A small-molecule ligand and the protein it binds are described below.
Small molecule (SMILES): O=C(C1=C(c2ccc(CCCOc3cc(F)ccc3Br)cc2)CCNC1)N(Cc1ccccc1Cl)C1CC1

Sequence of chain 1.A:
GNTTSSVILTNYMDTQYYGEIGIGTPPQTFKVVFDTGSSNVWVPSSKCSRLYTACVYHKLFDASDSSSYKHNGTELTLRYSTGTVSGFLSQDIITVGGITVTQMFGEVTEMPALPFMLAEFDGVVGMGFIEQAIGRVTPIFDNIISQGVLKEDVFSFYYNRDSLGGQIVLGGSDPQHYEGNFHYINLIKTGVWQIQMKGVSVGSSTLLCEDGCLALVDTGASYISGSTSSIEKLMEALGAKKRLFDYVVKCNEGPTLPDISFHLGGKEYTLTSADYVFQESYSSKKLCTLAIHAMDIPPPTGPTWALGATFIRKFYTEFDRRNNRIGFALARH

Binding-site contacts:
Ligand atom C38 contacts residue FMT1 of chain 1.D at 3.4 Å.
Ligand atom N27 contacts residue ASP38 of chain 1.A at 3.0 Å (salt-bridge).
Ligand atom F11 contacts residue ALA122 of chain 1.A at 3.0 Å.
Ligand atom C30 contacts residue ASP38 of chain 1.A at 3.6 Å.
Ligand atom BR1 contacts residue PRO47 of chain 1.A at 3.6 Å.
Ligand atom C16 contacts residue TYR83 of chain 1.A at 3.7 Å (hydrophobic).
Ligand atom C33 contacts residue PHE124 of chain 1.A at 3.7 Å (hydrophobic).
Ligand atom C4 contacts residue ASP125 of chain 1.A at 2.9 Å.
Ligand atom C13 contacts residue LEU81 of chain 1.A at 3.7 Å (hydrophobic).
Ligand atom C34 contacts residue GLY228 of chain 1.A at 3.2 Å.
Ligand atom C30 contacts residue GLY228 of chain 1.A at 3.6 Å.
Ligand atom C9 contacts residue PHE124 of chain 1.A at 3.6 Å (hydrophobic).
Ligand atom C24 contacts residue ASP38 of chain 1.A at 3.7 Å.
Ligand atom C24 contacts residue GLY40 of chain 1.A at 3.5 Å.
Ligand atom C37 contacts residue SER230 of chain 1.A at 3.5 Å.
Ligand atom C37 contacts residue GLY228 of chain 1.A at 3.4 Å.
Ligand atom C34 contacts residue FMT1 of chain 1.D at 3.2 Å.
Ligand atom CL35 contacts residue PHE119 of chain 1.A at 3.8 Å.
Ligand atom C21 contacts residue ASP38 of chain 1.A at 3.2 Å.
Ligand atom F11 contacts residue PHE119 of chain 1.A at 3.2 Å.
Ligand atom C12 contacts residue LEU81 of chain 1.A at 3.5 Å (hydrophobic).
Ligand atom F11 contacts residue PHE124 of chain 1.A at 3.3 Å.
Ligand atom C38 contacts residue THR18 of chain 1.A at 3.8 Å.
Ligand atom C6 contacts residue PHE119 of chain 1.A at 3.4 Å (hydrophobic).
Ligand atom C37 contacts residue FMT1 of chain 1.D at 2.6 Å.
Ligand atom C10 contacts residue TRP45 of chain 1.A at 3.5 Å (hydrophobic).
Ligand atom N27 contacts residue ASP226 of chain 1.A at 2.7 Å (salt-bridge).
Ligand atom C19 contacts residue ASP38 of chain 1.A at 3.5 Å.
Ligand atom C24 contacts residue ASP226 of chain 1.A at 3.3 Å.
Ligand atom C9 contacts residue PHE119 of chain 1.A at 3.6 Å (hydrophobic).
Ligand atom C23 contacts residue GLY228 of chain 1.A at 3.4 Å.
Ligand atom C38 contacts residue SER230 of chain 1.A at 3.6 Å.
Ligand atom C31 contacts residue PHE124 of chain 1.A at 3.6 Å (hydrophobic).
Ligand atom C17 contacts residue ASP38 of chain 1.A at 3.7 Å.
Ligand atom C23 contacts residue ASP226 of chain 1.A at 3.6 Å.
Ligand atom C2 contacts residue ASP125 of chain 1.A at 3.5 Å.
Ligand atom BR1 contacts residue VAL46 of chain 1.A at 3.7 Å.
Ligand atom C21 contacts residue GLY40 of chain 1.A at 3.7 Å.
Ligand atom BR1 contacts residue ASP125 of chain 1.A at 3.6 Å.
Ligand atom BR1 contacts residue VAL111 of chain 1.A at 3.7 Å.